The protein below binds the small molecule below.
Small molecule (SMILES): OC[C@H]1O[C@H](O[C@H]2[C@H](O)[C@@H](O)[C@@H](O)O[C@@H]2CO)[C@H](O)[C@@H](O)[C@@H]1O

Binding-site contacts:
Ligand atom C6 contacts residue PRO96 of chain 1.B at 4.0 Å (hydrophobic).
Ligand atom O6 contacts residue LEU95 of chain 1.B at 4.1 Å.
Ligand atom O5 contacts residue PHE99 of chain 1.B at 3.7 Å.
Ligand atom O6 contacts residue PRO96 of chain 1.B at 3.3 Å.
Ligand atom O4 contacts residue PHE99 of chain 1.B at 3.9 Å.
Ligand atom C3 contacts residue GLU103 of chain 1.B at 3.5 Å.
Ligand atom C4 contacts residue GLU103 of chain 1.B at 4.0 Å.
Ligand atom O6 contacts residue ASN100 of chain 1.B at 4.2 Å.
Ligand atom O2 contacts residue GLU103 of chain 1.B at 4.0 Å.
Ligand atom O4 contacts residue ASN100 of chain 1.B at 4.0 Å.
Ligand atom C2 contacts residue GLU103 of chain 1.B at 4.4 Å.
Ligand atom C4 contacts residue PHE99 of chain 1.B at 4.4 Å (hydrophobic).
Ligand atom C5 contacts residue PHE99 of chain 1.B at 3.9 Å (hydrophobic).
Ligand atom C3 contacts residue PHE99 of chain 1.B at 4.2 Å (hydrophobic).
Ligand atom O3 contacts residue GLU103 of chain 1.B at 2.6 Å (salt-bridge).
Ligand atom O4 contacts residue GLU103 of chain 1.B at 3.3 Å (salt-bridge).

Sequence of chain 1.B:
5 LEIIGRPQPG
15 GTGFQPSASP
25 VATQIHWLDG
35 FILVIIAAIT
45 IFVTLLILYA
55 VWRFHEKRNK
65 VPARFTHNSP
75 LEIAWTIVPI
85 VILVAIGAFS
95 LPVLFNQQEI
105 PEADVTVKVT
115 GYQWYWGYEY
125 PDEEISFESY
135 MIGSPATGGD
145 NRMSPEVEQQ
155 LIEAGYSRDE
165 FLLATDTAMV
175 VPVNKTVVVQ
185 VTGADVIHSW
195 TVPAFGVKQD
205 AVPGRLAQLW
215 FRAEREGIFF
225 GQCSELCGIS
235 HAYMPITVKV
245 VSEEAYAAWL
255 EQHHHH